Binding-site contacts:
Ligand atom C6 contacts residue LEU169 of chain 1.B at 3.5 Å (hydrophobic).
Ligand atom O25 contacts residue ASN167 of chain 1.B at 3.1 Å (h-bond).
Ligand atom N16 contacts residue ALA61 of chain 1.B at 3.4 Å.
Ligand atom C14 contacts residue VAL48 of chain 1.B at 3.9 Å (hydrophobic).
Ligand atom C13 contacts residue VAL119 of chain 1.B at 3.8 Å (hydrophobic).
Ligand atom CL22 contacts residue VAL119 of chain 1.B at 3.1 Å.
Ligand atom N18 contacts residue VAL119 of chain 1.B at 2.8 Å (h-bond).
Ligand atom N26 contacts residue THR179 of chain 1.B at 3.2 Å (h-bond).
Ligand atom C14 contacts residue LEU169 of chain 1.B at 3.9 Å (hydrophobic).
Ligand atom O25 contacts residue ASP180 of chain 1.B at 3.7 Å.
Ligand atom N16 contacts residue GLU117 of chain 1.B at 2.8 Å (salt-bridge).
Ligand atom O25 contacts residue THR179 of chain 1.B at 3.2 Å (h-bond).
Ligand atom C21 contacts residue MET116 of chain 1.B at 3.6 Å (hydrophobic).
Ligand atom N26 contacts residue VAL48 of chain 1.B at 3.5 Å.
Ligand atom N7 contacts residue ILE40 of chain 1.B at 3.5 Å.
Ligand atom C9 contacts residue GLY121 of chain 1.B at 3.7 Å.
Ligand atom C20 contacts residue THR179 of chain 1.B at 3.5 Å.
Ligand atom CL22 contacts residue GLY121 of chain 1.B at 3.2 Å.
Ligand atom S23 contacts residue THR179 of chain 1.B at 3.8 Å.
Ligand atom N12 contacts residue LEU169 of chain 1.B at 3.8 Å.
Ligand atom C8 contacts residue GLY121 of chain 1.B at 3.8 Å.
Ligand atom N16 contacts residue VAL119 of chain 1.B at 3.6 Å.
Ligand atom N11 contacts residue ILE40 of chain 1.B at 3.7 Å.
Ligand atom N11 contacts residue LEU169 of chain 1.B at 3.6 Å.
Ligand atom C15 contacts residue ALA61 of chain 1.B at 3.7 Å (hydrophobic).
Ligand atom C10 contacts residue ILE40 of chain 1.B at 3.7 Å (hydrophobic).
Ligand atom C6 contacts residue ILE40 of chain 1.B at 3.6 Å (hydrophobic).
Ligand atom C21 contacts residue THR179 of chain 1.B at 3.3 Å.
Ligand atom C13 contacts residue LEU169 of chain 1.B at 3.8 Å (hydrophobic).
Ligand atom O24 contacts residue GLY43 of chain 1.B at 3.4 Å.
Ligand atom C8 contacts residue ILE40 of chain 1.B at 3.6 Å (hydrophobic).
Ligand atom C1 contacts residue ALA41 of chain 1.B at 3.5 Å (hydrophobic).
Ligand atom N12 contacts residue VAL119 of chain 1.B at 3.0 Å (h-bond).
Ligand atom C2 contacts residue ALA41 of chain 1.B at 3.8 Å (hydrophobic).
Ligand atom C9 contacts residue ILE40 of chain 1.B at 3.7 Å (hydrophobic).
Ligand atom N26 contacts residue LYS63 of chain 1.B at 3.7 Å.
Ligand atom N18 contacts residue GLU117 of chain 1.B at 3.5 Å (salt-bridge).
Ligand atom N7 contacts residue PRO123 of chain 1.B at 3.7 Å.
Ligand atom C21 contacts residue ALA95 of chain 1.B at 3.8 Å (hydrophobic).
Ligand atom N18 contacts residue LEU118 of chain 1.B at 3.8 Å.

Sequence of chain 1.B:
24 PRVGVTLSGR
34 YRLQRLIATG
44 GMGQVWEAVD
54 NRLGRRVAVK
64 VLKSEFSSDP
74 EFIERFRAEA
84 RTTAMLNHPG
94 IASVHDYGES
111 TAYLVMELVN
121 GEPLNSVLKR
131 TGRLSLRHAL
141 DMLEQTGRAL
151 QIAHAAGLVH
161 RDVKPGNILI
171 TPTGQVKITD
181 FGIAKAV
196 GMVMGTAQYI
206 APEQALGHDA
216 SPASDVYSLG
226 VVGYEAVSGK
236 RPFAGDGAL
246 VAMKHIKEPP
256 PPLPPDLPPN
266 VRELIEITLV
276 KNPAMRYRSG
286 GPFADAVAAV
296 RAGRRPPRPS

This protein binds this small molecule.
Small molecule (SMILES): NS(=O)(=O)c1ccc(-c2ncc(Cl)c(Nc3cc(C4CC4)[nH]n3)n2)s1